Sequence of chain 50.H:
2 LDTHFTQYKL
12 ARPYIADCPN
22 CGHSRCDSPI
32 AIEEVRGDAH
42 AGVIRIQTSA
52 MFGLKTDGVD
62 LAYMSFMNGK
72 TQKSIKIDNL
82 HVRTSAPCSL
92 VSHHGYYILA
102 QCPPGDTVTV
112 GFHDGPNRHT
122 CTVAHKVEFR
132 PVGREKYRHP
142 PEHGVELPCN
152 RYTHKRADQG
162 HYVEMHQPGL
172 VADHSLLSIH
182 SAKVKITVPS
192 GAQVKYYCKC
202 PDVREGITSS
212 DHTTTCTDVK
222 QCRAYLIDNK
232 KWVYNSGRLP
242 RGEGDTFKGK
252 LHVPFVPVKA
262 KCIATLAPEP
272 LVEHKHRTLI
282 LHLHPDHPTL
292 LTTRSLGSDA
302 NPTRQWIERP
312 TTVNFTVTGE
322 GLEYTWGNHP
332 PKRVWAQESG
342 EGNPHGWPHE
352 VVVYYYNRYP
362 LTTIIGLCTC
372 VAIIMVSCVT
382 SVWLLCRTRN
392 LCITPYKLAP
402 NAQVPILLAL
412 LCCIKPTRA

Binding-site contacts:
Ligand atom C3 contacts residue ARG157 of chain 50.H at 3.7 Å.
Ligand atom OAF contacts residue THR4 of chain 50.H at 2.9 Å (h-bond).
Ligand atom O4 contacts residue LYS156 of chain 50.H at 3.5 Å.
Ligand atom O6A contacts residue LEU62 of chain 50.H at 3.4 Å.
Ligand atom O6A contacts residue SER93 of chain 50.H at 3.2 Å.
Ligand atom OAH contacts residue ARG157 of chain 50.H at 3.1 Å (salt-bridge).
Ligand atom O6A contacts residue HIS94 of chain 50.H at 3.2 Å (h-bond).
Ligand atom C4 contacts residue LYS156 of chain 50.H at 4.0 Å.
Ligand atom O3 contacts residue ARG157 of chain 50.H at 3.3 Å (salt-bridge).
Ligand atom O6B contacts residue LEU62 of chain 50.H at 4.0 Å.
Ligand atom C2 contacts residue ALA158 of chain 50.H at 3.7 Å (hydrophobic).
Ligand atom O5 contacts residue ARG157 of chain 50.H at 3.8 Å.
Ligand atom O6B contacts residue HIS155 of chain 50.H at 3.3 Å (h-bond).
Ligand atom C6 contacts residue LEU62 of chain 50.H at 3.5 Å (hydrophobic).
Ligand atom O6B contacts residue HIS94 of chain 50.H at 4.0 Å.
Ligand atom OAF contacts residue ALA158 of chain 50.H at 3.3 Å.
Ligand atom SAG contacts residue ARG157 of chain 50.H at 3.6 Å (salt-bridge).
Ligand atom C5 contacts residue LEU62 of chain 50.H at 3.8 Å (hydrophobic).
Ligand atom O6B contacts residue LYS156 of chain 50.H at 3.3 Å.
Ligand atom C3 contacts residue LYS156 of chain 50.H at 4.0 Å.
Ligand atom C6 contacts residue SER93 of chain 50.H at 4.0 Å.
Ligand atom OBI contacts residue LYS156 of chain 50.H at 4.0 Å.
Ligand atom C6 contacts residue HIS155 of chain 50.H at 3.4 Å.
Ligand atom O5 contacts residue LYS156 of chain 50.H at 3.4 Å.
Ligand atom O3 contacts residue ALA158 of chain 50.H at 3.0 Å (h-bond).
Ligand atom O5B contacts residue LYS156 of chain 50.H at 3.3 Å.
Ligand atom O4 contacts residue SER93 of chain 50.H at 3.0 Å (h-bond).
Ligand atom O6A contacts residue HIS155 of chain 50.H at 3.8 Å.
Ligand atom OAF contacts residue ARG157 of chain 50.H at 2.8 Å (salt-bridge).
Ligand atom OAH contacts residue ASP3 of chain 50.H at 4.0 Å.
Ligand atom O5 contacts residue HIS155 of chain 50.H at 3.6 Å.
Ligand atom C6 contacts residue HIS94 of chain 50.H at 3.9 Å.
Ligand atom C3 contacts residue ALA158 of chain 50.H at 4.0 Å (hydrophobic).
Ligand atom C5 contacts residue HIS155 of chain 50.H at 4.0 Å.
Ligand atom OAH contacts residue LEU2 of chain 50.H at 2.8 Å (h-bond).
Ligand atom O4 contacts residue HIS155 of chain 50.H at 3.5 Å (h-bond).
Ligand atom SAG contacts residue THR4 of chain 50.H at 3.9 Å.
Ligand atom O3 contacts residue LYS156 of chain 50.H at 3.0 Å.
Ligand atom OAH contacts residue THR4 of chain 50.H at 3.7 Å.
Ligand atom O6B contacts residue ARG157 of chain 50.H at 3.3 Å (salt-bridge).

A protein and the small-molecule ligand that binds it are described below.
Small molecule (SMILES): O=C(O)[C@@H]1O[C@H](O[C@H]2[C@@H](OS(=O)(=O)O)O[C@@H](O)[C@H](NS(=O)(=O)O)[C@H]2O)[C@@H](OS(=O)(=O)O)[C@H](O)[C@@H]1O